Sequence of chain 3.E:
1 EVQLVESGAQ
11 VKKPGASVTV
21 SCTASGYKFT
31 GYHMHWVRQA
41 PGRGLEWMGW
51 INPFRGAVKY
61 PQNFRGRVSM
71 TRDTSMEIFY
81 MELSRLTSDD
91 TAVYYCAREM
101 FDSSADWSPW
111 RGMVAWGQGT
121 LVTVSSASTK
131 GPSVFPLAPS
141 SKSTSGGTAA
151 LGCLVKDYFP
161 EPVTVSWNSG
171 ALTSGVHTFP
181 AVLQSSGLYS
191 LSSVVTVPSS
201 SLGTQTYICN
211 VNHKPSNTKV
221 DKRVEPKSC

Binding-site contacts:
Ligand atom O6 contacts residue GLN118 of chain 3.E at 3.1 Å (h-bond).
Ligand atom C3 contacts residue LYS44 of chain 3.F at 4.0 Å.
Ligand atom O3 contacts residue ARG68 of chain 1.D at 3.5 Å (salt-bridge).
Ligand atom C4 contacts residue ARG68 of chain 1.D at 4.3 Å.
Ligand atom C8 contacts residue GLN118 of chain 3.E at 3.5 Å.
Ligand atom C4 contacts residue LYS44 of chain 3.F at 3.7 Å.
Ligand atom C5 contacts residue ILE292 of chain 1.B at 3.8 Å (hydrophobic).
Ligand atom N2 contacts residue ASN271 of chain 1.B at 3.0 Å (h-bond).
Ligand atom C6 contacts residue GLN3 of chain 3.E at 4.2 Å.
Ligand atom C5 contacts residue ASN271 of chain 1.B at 3.6 Å.
Ligand atom C2 contacts residue ASN271 of chain 1.B at 2.5 Å.
Ligand atom C6 contacts residue GLN118 of chain 3.E at 4.0 Å.
Ligand atom O6 contacts residue ILE292 of chain 1.B at 4.2 Å.
Ligand atom C3 contacts residue ARG68 of chain 1.D at 4.5 Å.
Ligand atom C8 contacts residue VAL410 of chain 1.B at 4.2 Å (hydrophobic).
Ligand atom O5 contacts residue ASN271 of chain 1.B at 2.3 Å (h-bond).
Ligand atom C3 contacts residue ASN271 of chain 1.B at 3.8 Å.
Ligand atom O5 contacts residue ILE292 of chain 1.B at 3.1 Å.
Ligand atom O7 contacts residue ASN271 of chain 1.B at 3.1 Å (h-bond).
Ligand atom C8 contacts residue ASN271 of chain 1.B at 4.5 Å.
Ligand atom O6 contacts residue GLN3 of chain 3.E at 3.9 Å.
Ligand atom C1 contacts residue ASN271 of chain 1.B at 1.4 Å.
Ligand atom O5 contacts residue GLN118 of chain 3.E at 4.2 Å.
Ligand atom C7 contacts residue GLN118 of chain 3.E at 4.0 Å.
Ligand atom O7 contacts residue GLN118 of chain 3.E at 3.5 Å (h-bond).
Ligand atom C4 contacts residue ASN271 of chain 1.B at 4.2 Å.
Ligand atom O4 contacts residue LYS44 of chain 3.F at 2.4 Å (salt-bridge).
Ligand atom C7 contacts residue ASN271 of chain 1.B at 3.3 Å.
Ligand atom C6 contacts residue ILE292 of chain 1.B at 3.9 Å (hydrophobic).
Ligand atom O4 contacts residue ARG68 of chain 1.D at 4.3 Å.
Ligand atom C1 contacts residue ILE292 of chain 1.B at 3.7 Å (hydrophobic).
Ligand atom O3 contacts residue LYS44 of chain 3.F at 3.2 Å.

Sequence of chain 3.F:
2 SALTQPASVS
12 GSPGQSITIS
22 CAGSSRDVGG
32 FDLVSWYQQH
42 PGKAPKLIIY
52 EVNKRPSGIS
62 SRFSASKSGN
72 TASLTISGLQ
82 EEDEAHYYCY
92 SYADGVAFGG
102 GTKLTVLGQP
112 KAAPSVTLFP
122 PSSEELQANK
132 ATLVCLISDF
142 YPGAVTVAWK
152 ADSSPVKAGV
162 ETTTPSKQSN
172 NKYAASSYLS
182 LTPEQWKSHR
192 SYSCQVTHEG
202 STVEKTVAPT

Sequence of chain 1.B:
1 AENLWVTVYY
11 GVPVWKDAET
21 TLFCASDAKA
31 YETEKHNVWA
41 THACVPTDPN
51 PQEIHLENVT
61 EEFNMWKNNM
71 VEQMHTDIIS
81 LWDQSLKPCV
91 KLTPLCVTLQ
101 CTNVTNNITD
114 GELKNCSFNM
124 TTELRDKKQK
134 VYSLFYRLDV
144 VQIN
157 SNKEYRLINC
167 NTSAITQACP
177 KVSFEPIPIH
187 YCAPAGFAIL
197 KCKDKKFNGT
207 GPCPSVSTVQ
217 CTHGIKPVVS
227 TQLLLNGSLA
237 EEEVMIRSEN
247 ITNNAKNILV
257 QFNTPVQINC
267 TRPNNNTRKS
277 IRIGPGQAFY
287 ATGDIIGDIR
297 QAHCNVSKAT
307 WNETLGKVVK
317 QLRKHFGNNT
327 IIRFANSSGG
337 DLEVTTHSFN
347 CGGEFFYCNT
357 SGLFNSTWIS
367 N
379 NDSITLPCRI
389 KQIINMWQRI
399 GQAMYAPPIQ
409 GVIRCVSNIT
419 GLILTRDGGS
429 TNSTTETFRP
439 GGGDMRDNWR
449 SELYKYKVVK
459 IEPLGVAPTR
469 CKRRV

This protein binds this small molecule.
Small molecule (SMILES): CC(=O)N[C@H]1[C@H](O[C@H]2[C@H](O)[C@@H](NC(C)=O)CO[C@@H]2CO)O[C@H](CO)[C@@H](O[C@@H]2O[C@H](CO[C@H]3O[C@H](CO)[C@@H](O)[C@H](O)[C@@H]3O)[C@@H](O)[C@H](O[C@H]3O[C@H](CO)[C@@H](O)[C@H](O)[C@@H]3O[C@@H]3O[C@H](CO)[C@@H](O)[C@H](O)[C@H]3NC(C)=O)[C@@H]2O)[C@@H]1O

Sequence of chain 1.D:
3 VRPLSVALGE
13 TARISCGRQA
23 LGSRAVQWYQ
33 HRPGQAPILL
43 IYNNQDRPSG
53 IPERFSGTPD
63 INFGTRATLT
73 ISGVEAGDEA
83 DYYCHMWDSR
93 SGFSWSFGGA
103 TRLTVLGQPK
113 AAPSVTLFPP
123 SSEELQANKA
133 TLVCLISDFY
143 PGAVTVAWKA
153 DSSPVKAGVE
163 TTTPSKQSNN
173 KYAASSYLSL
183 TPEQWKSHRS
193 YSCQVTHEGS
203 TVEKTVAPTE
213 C